The small molecule below binds the protein below.
Small molecule (SMILES): CC(=O)N[C@@H]1[C@@H](O)[C@H](O)[C@@H](CO)O[C@H]1O

Sequence of chain 1.B:
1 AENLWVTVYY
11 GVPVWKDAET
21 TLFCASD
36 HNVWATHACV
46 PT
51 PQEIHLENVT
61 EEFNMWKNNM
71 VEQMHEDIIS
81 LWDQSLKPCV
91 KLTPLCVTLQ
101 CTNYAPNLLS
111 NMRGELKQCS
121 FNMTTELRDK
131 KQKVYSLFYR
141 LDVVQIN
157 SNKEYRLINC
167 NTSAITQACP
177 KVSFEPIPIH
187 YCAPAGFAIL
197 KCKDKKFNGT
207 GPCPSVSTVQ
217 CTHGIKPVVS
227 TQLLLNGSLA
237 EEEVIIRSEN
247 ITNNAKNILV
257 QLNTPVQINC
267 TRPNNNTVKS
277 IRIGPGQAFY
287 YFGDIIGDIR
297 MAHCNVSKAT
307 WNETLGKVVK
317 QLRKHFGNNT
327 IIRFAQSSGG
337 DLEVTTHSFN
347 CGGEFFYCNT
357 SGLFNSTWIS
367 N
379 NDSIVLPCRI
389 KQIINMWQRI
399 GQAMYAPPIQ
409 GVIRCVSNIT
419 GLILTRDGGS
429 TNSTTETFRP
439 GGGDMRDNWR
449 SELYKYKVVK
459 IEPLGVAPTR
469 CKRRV

Binding-site contacts:
Ligand atom O7 contacts residue SER303 of chain 1.B at 3.7 Å.
Ligand atom C5 contacts residue ASN265 of chain 1.B at 3.7 Å.
Ligand atom C5 contacts residue GLN263 of chain 1.B at 3.7 Å.
Ligand atom C7 contacts residue ASN265 of chain 1.B at 3.6 Å.
Ligand atom C8 contacts residue SER303 of chain 1.B at 3.4 Å.
Ligand atom O5 contacts residue VAL414 of chain 1.B at 4.3 Å.
Ligand atom C7 contacts residue SER303 of chain 1.B at 4.0 Å.
Ligand atom C4 contacts residue ASN265 of chain 1.B at 4.2 Å.
Ligand atom C8 contacts residue SER381 of chain 1.B at 4.1 Å.
Ligand atom O5 contacts residue GLN263 of chain 1.B at 4.2 Å.
Ligand atom C6 contacts residue GLN263 of chain 1.B at 4.3 Å.
Ligand atom C3 contacts residue ASN265 of chain 1.B at 3.8 Å.
Ligand atom C1 contacts residue GLN263 of chain 1.B at 4.3 Å.
Ligand atom O7 contacts residue ASN265 of chain 1.B at 3.8 Å.
Ligand atom O5 contacts residue ASN265 of chain 1.B at 2.4 Å (h-bond).
Ligand atom C1 contacts residue ASN265 of chain 1.B at 1.4 Å.
Ligand atom C2 contacts residue ASN265 of chain 1.B at 2.5 Å.
Ligand atom N2 contacts residue ASN265 of chain 1.B at 2.9 Å (h-bond).